Binding-site contacts:
Ligand atom C7 contacts residue ASN154 of chain 18.B at 3.4 Å.
Ligand atom C8 contacts residue ASN154 of chain 18.B at 3.0 Å.
Ligand atom C2 contacts residue ASN154 of chain 18.B at 2.5 Å.
Ligand atom O7 contacts residue ASN154 of chain 18.B at 4.3 Å.
Ligand atom O4 contacts residue MET151 of chain 18.B at 4.4 Å.
Ligand atom C3 contacts residue MET151 of chain 18.B at 4.1 Å (hydrophobic).
Ligand atom O5 contacts residue ASN154 of chain 18.B at 2.4 Å (h-bond).
Ligand atom C1 contacts residue ASN154 of chain 18.B at 1.4 Å.
Ligand atom N2 contacts residue ASN154 of chain 18.B at 2.9 Å.
Ligand atom O5 contacts residue MET151 of chain 18.B at 3.7 Å.
Ligand atom C5 contacts residue ASN154 of chain 18.B at 3.7 Å.
Ligand atom C4 contacts residue ASN154 of chain 18.B at 4.2 Å.
Ligand atom O3 contacts residue MET151 of chain 18.B at 4.2 Å.
Ligand atom C4 contacts residue MET151 of chain 18.B at 3.5 Å (hydrophobic).
Ligand atom C2 contacts residue MET151 of chain 18.B at 4.0 Å (hydrophobic).
Ligand atom C5 contacts residue MET151 of chain 18.B at 4.1 Å (hydrophobic).
Ligand atom C1 contacts residue MET151 of chain 18.B at 4.2 Å (hydrophobic).
Ligand atom C3 contacts residue ASN154 of chain 18.B at 3.9 Å.

Sequence of chain 18.B:
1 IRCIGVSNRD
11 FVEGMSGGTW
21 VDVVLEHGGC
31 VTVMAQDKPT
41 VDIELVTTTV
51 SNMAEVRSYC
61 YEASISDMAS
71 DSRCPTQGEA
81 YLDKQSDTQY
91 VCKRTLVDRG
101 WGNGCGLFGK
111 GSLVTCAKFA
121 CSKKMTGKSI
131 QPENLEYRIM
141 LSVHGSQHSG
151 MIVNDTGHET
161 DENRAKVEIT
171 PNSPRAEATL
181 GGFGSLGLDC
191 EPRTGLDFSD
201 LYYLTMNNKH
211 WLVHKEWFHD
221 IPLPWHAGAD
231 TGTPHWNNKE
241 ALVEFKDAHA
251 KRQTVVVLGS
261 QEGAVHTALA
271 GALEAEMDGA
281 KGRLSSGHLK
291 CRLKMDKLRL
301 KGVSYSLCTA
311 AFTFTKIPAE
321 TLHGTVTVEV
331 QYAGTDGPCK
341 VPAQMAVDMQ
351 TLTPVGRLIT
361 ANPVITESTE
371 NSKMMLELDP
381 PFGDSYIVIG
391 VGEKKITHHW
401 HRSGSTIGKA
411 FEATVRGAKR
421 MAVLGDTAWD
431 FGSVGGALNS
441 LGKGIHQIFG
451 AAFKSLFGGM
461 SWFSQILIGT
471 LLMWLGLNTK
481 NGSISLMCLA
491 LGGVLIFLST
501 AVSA

A small-molecule ligand and the protein it binds are described below.
Small molecule (SMILES): CC(=O)N[C@@H]1[C@@H](O)[C@H](O)[C@@H](CO)O[C@H]1O